Sequence of chain 1.A:
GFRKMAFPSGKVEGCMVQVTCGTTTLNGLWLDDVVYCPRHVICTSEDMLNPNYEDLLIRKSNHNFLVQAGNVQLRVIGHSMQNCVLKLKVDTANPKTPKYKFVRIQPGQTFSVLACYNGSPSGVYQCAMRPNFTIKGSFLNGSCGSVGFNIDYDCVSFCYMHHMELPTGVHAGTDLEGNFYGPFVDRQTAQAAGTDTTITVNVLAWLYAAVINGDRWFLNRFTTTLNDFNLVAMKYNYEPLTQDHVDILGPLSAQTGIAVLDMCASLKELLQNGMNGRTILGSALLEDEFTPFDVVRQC

A protein and the small-molecule ligand that binds it are described below.
Small molecule (SMILES): CC(C)C[C@H](NC(=O)OCc1c(F)c(F)c(F)c(F)c1F)C(=O)N[C@@H](C[C@@H]1C=CNC1=O)C(O)S(=O)(=O)O

Binding-site contacts:
Ligand atom C04 contacts residue YM11 of chain 1.D at 0.0 Å.
Ligand atom C14 contacts residue YM11 of chain 1.D at 0.1 Å.
Ligand atom C01 contacts residue YM11 of chain 1.D at 0.1 Å.
Ligand atom O02 contacts residue YM11 of chain 1.D at 1.4 Å.
Ligand atom C23 contacts residue YM11 of chain 1.D at 0.1 Å.
Ligand atom F26 contacts residue YM11 of chain 1.D at 0.1 Å.
Ligand atom C19 contacts residue YM11 of chain 1.D at 0.1 Å.
Ligand atom C08 contacts residue YM11 of chain 1.D at 0.0 Å.
Ligand atom C22 contacts residue YM11 of chain 1.D at 0.1 Å.
Ligand atom C01 contacts residue CYS149 of chain 1.A at 1.8 Å (hydrophobic).
Ligand atom C13 contacts residue YM11 of chain 1.D at 0.1 Å.
Ligand atom C12 contacts residue YM11 of chain 1.D at 0.2 Å.
Ligand atom C17 contacts residue YM11 of chain 1.D at 0.1 Å.
Ligand atom C15 contacts residue YM11 of chain 1.D at 0.1 Å.
Ligand atom C25 contacts residue YM11 of chain 1.D at 0.1 Å.
Ligand atom C29 contacts residue YM11 of chain 1.D at 0.1 Å.
Ligand atom O20 contacts residue YM11 of chain 1.D at 0.1 Å (h-bond).
Ligand atom F32 contacts residue YM11 of chain 1.D at 0.1 Å.
Ligand atom C27 contacts residue YM11 of chain 1.D at 0.1 Å.
Ligand atom C31 contacts residue YM11 of chain 1.D at 0.1 Å.
Ligand atom C03 contacts residue CYS149 of chain 1.A at 2.8 Å (hydrophobic).
Ligand atom C09 contacts residue YM11 of chain 1.D at 0.0 Å.
Ligand atom O34 contacts residue YM11 of chain 1.D at 0.7 Å (h-bond).
Ligand atom O10 contacts residue YM11 of chain 1.D at 0.1 Å (h-bond).
Ligand atom O02 contacts residue CYS149 of chain 1.A at 2.6 Å (h-bond).
Ligand atom N11 contacts residue YM11 of chain 1.D at 0.1 Å (h-bond).
Ligand atom F24 contacts residue THR194 of chain 1.A at 2.9 Å.
Ligand atom N18 contacts residue GLN193 of chain 1.A at 2.9 Å (h-bond).
Ligand atom F30 contacts residue YM11 of chain 1.D at 0.2 Å.
Ligand atom F24 contacts residue YM11 of chain 1.D at 0.1 Å.
Ligand atom C06 contacts residue YM11 of chain 1.D at 0.1 Å.
Ligand atom C05 contacts residue YM11 of chain 1.D at 0.0 Å.
Ligand atom C03 contacts residue YM11 of chain 1.D at 0.1 Å.
Ligand atom C21 contacts residue YM11 of chain 1.D at 0.0 Å.
Ligand atom O33 contacts residue YM11 of chain 1.D at 0.1 Å (h-bond).
Ligand atom C16 contacts residue YM11 of chain 1.D at 0.0 Å.
Ligand atom F28 contacts residue YM11 of chain 1.D at 0.1 Å.
Ligand atom N07 contacts residue YM11 of chain 1.D at 0.0 Å (h-bond).
Ligand atom O10 contacts residue HIS167 of chain 1.A at 2.7 Å (h-bond).
Ligand atom N18 contacts residue YM11 of chain 1.D at 0.1 Å (h-bond).